Binding-site contacts:
Ligand atom SD contacts residue HIS178 of chain 1.G at 3.8 Å.
Ligand atom CE contacts residue MET224 of chain 1.G at 3.8 Å (hydrophobic).
Ligand atom O contacts residue PRO122 of chain 1.G at 4.2 Å.
Ligand atom CG contacts residue VAL126 of chain 1.G at 3.8 Å (hydrophobic).
Ligand atom CB contacts residue SER153 of chain 1.G at 3.4 Å.
Ligand atom O contacts residue GLY123 of chain 1.G at 3.2 Å.
Ligand atom CE contacts residue LEU205 of chain 1.G at 3.4 Å (hydrophobic).
Ligand atom O1 contacts residue HIS178 of chain 1.G at 2.9 Å (h-bond).
Ligand atom CE contacts residue HIS178 of chain 1.G at 2.7 Å.
Ligand atom SD contacts residue LEU205 of chain 1.G at 4.0 Å.
Ligand atom CE contacts residue PRO180 of chain 1.G at 3.8 Å (hydrophobic).
Ligand atom CA contacts residue MET154 of chain 1.G at 4.2 Å (hydrophobic).
Ligand atom CN contacts residue SER153 of chain 1.G at 3.5 Å.
Ligand atom O contacts residue GLY124 of chain 1.G at 2.4 Å (h-bond).
Ligand atom CB contacts residue MET154 of chain 1.G at 3.8 Å (hydrophobic).
Ligand atom C contacts residue SER153 of chain 1.G at 3.5 Å.
Ligand atom CG contacts residue GLN179 of chain 1.G at 4.4 Å.
Ligand atom O1 contacts residue PRO122 of chain 1.G at 4.2 Å.
Ligand atom CG contacts residue PRO180 of chain 1.G at 3.5 Å (hydrophobic).
Ligand atom CG contacts residue LEU205 of chain 1.G at 4.3 Å (hydrophobic).
Ligand atom C contacts residue GLY124 of chain 1.G at 2.6 Å.
Ligand atom CE contacts residue SER153 of chain 1.G at 4.3 Å.
Ligand atom O contacts residue MET154 of chain 1.G at 4.2 Å.
Ligand atom C contacts residue GLY123 of chain 1.G at 4.2 Å.
Ligand atom CE contacts residue GLN179 of chain 1.G at 3.9 Å.
Ligand atom CN contacts residue HIS178 of chain 1.G at 3.0 Å.
Ligand atom CA contacts residue SER153 of chain 1.G at 2.5 Å.
Ligand atom CG contacts residue HIS178 of chain 1.G at 4.3 Å.
Ligand atom CB contacts residue VAL126 of chain 1.G at 3.4 Å (hydrophobic).
Ligand atom N contacts residue SER153 of chain 1.G at 2.9 Å (h-bond).
Ligand atom CA contacts residue GLY124 of chain 1.G at 3.8 Å.
Ligand atom SD contacts residue SER153 of chain 1.G at 3.0 Å (h-bond).
Ligand atom CA contacts residue HIS178 of chain 1.G at 3.8 Å.
Ligand atom N contacts residue HIS178 of chain 1.G at 2.9 Å (h-bond).
Ligand atom O contacts residue SER153 of chain 1.G at 3.5 Å (h-bond).
Ligand atom O1 contacts residue SER153 of chain 1.G at 3.3 Å (h-bond).
Ligand atom CB contacts residue GLY124 of chain 1.G at 3.8 Å.
Ligand atom CG contacts residue SER153 of chain 1.G at 3.5 Å.
Ligand atom SD contacts residue MET154 of chain 1.G at 3.5 Å (h-bond).
Ligand atom C contacts residue MET154 of chain 1.G at 4.2 Å (hydrophobic).

Sequence of chain 1.G:
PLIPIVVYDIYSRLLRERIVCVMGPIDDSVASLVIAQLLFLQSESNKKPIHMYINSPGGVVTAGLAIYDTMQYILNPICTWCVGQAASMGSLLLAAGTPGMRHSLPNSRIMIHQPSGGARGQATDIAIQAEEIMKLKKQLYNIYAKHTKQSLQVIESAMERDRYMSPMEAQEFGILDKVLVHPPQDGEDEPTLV

The small molecule below binds the protein below.
Small molecule (SMILES): CSCC[C@H](NC=O)C(=O)O